Sequence of chain 2.B:
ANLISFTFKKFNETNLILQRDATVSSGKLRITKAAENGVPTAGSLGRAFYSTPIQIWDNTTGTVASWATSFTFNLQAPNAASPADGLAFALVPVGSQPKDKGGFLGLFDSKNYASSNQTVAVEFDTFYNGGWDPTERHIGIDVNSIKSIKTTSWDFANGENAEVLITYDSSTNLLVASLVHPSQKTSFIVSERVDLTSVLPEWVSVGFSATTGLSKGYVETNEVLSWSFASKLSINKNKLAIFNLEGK

Binding-site contacts:
Ligand atom O3 contacts residue ASP108 of chain 2.B at 2.6 Å (salt-bridge).
Ligand atom O6 contacts residue TYR241 of chain 2.B at 3.8 Å.
Ligand atom O1 contacts residue LEU237 of chain 2.B at 4.4 Å.
Ligand atom C3 contacts residue ASP108 of chain 2.B at 3.6 Å.
Ligand atom O4 contacts residue LEU237 of chain 2.B at 2.9 Å (h-bond).
Ligand atom C6 contacts residue SER238 of chain 2.B at 4.0 Å.
Ligand atom O4 contacts residue GLY236 of chain 2.B at 3.2 Å.
Ligand atom C4 contacts residue ASP108 of chain 2.B at 3.6 Å.
Ligand atom C3 contacts residue ASN152 of chain 2.B at 3.4 Å.
Ligand atom O5 contacts residue LEU237 of chain 2.B at 4.1 Å.
Ligand atom O3 contacts residue GLY126 of chain 2.B at 2.9 Å (h-bond).
Ligand atom O4 contacts residue ASP108 of chain 2.B at 2.8 Å (salt-bridge).
Ligand atom O6 contacts residue SER238 of chain 2.B at 2.7 Å (h-bond).
Ligand atom O4 contacts residue ALA107 of chain 2.B at 3.8 Å.
Ligand atom O3 contacts residue PHE150 of chain 2.B at 4.1 Å.
Ligand atom C3 contacts residue GLY126 of chain 2.B at 4.2 Å.
Ligand atom C6 contacts residue PHE150 of chain 2.B at 4.0 Å (hydrophobic).
Ligand atom O3 contacts residue ASN152 of chain 2.B at 3.1 Å (h-bond).
Ligand atom C2 contacts residue ASN152 of chain 2.B at 4.0 Å.
Ligand atom C4 contacts residue PHE150 of chain 2.B at 3.5 Å (hydrophobic).
Ligand atom C4 contacts residue GLY236 of chain 2.B at 4.5 Å.
Ligand atom C6 contacts residue LEU237 of chain 2.B at 4.1 Å (hydrophobic).
Ligand atom O3 contacts residue GLY125 of chain 2.B at 3.8 Å.
Ligand atom C4 contacts residue ALA107 of chain 2.B at 4.0 Å (hydrophobic).
Ligand atom C4 contacts residue LEU237 of chain 2.B at 4.1 Å (hydrophobic).
Ligand atom C5 contacts residue LEU237 of chain 2.B at 4.3 Å (hydrophobic).
Ligand atom C2 contacts residue LEU237 of chain 2.B at 4.4 Å (hydrophobic).
Ligand atom C6 contacts residue GLY236 of chain 2.B at 4.5 Å.
Ligand atom C3 contacts residue PHE150 of chain 2.B at 3.5 Å (hydrophobic).
Ligand atom O6 contacts residue LEU237 of chain 2.B at 4.1 Å.
Ligand atom C6 contacts residue TYR241 of chain 2.B at 3.6 Å (hydrophobic).
Ligand atom O5 contacts residue SER238 of chain 2.B at 4.3 Å.
Ligand atom C5 contacts residue PHE150 of chain 2.B at 3.5 Å (hydrophobic).
Ligand atom O2 contacts residue ASN152 of chain 2.B at 3.4 Å (h-bond).

A small-molecule ligand and the protein it binds are described below.
Small molecule (SMILES): OC[C@H]1O[C@@H](O)[C@H](O)[C@@H](O)[C@H]1O